This protein binds this small molecule.
Small molecule (SMILES): CC(=O)N[C@H]1[C@H](O[C@H]2[C@H](O)[C@@H](NC(C)=O)CO[C@@H]2CO)O[C@H](CO)[C@@H](O)[C@@H]1O

Sequence of chain 4.G:
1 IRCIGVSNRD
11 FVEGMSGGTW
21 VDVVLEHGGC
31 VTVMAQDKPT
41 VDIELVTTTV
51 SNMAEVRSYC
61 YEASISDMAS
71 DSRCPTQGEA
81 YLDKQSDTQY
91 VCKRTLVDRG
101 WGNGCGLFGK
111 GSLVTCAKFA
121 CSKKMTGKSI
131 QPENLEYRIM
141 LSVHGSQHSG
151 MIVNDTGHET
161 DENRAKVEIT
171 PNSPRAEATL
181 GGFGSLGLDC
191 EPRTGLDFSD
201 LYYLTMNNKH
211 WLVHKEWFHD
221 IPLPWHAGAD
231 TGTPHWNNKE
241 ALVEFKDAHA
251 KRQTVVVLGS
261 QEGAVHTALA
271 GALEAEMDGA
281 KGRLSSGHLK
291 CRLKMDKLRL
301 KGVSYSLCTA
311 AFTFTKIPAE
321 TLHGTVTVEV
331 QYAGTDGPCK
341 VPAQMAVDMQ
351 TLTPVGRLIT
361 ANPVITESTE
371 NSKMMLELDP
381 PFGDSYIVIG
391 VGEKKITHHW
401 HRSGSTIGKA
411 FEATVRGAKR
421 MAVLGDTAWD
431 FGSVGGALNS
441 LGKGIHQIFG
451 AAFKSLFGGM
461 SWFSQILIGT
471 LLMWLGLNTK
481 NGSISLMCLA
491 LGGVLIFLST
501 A

Binding-site contacts:
Ligand atom C6 contacts residue MET151 of chain 4.G at 4.5 Å (hydrophobic).
Ligand atom C7 contacts residue THR156 of chain 4.G at 3.9 Å.
Ligand atom O5 contacts residue ASN154 of chain 4.G at 4.0 Å.
Ligand atom N2 contacts residue ASN154 of chain 4.G at 3.8 Å.
Ligand atom C1 contacts residue THR156 of chain 4.G at 3.6 Å.
Ligand atom C2 contacts residue ASN154 of chain 4.G at 3.5 Å.
Ligand atom N2 contacts residue THR156 of chain 4.G at 3.6 Å (h-bond).
Ligand atom C8 contacts residue THR156 of chain 4.G at 4.0 Å.
Ligand atom C8 contacts residue ASN154 of chain 4.G at 3.6 Å.
Ligand atom C2 contacts residue THR156 of chain 4.G at 4.2 Å.
Ligand atom C7 contacts residue ASN154 of chain 4.G at 3.3 Å.
Ligand atom O7 contacts residue ASN154 of chain 4.G at 2.6 Å (h-bond).
Ligand atom C1 contacts residue ASN154 of chain 4.G at 3.4 Å.
Ligand atom O6 contacts residue MET151 of chain 4.G at 3.4 Å.